Sequence of chain 2.A:
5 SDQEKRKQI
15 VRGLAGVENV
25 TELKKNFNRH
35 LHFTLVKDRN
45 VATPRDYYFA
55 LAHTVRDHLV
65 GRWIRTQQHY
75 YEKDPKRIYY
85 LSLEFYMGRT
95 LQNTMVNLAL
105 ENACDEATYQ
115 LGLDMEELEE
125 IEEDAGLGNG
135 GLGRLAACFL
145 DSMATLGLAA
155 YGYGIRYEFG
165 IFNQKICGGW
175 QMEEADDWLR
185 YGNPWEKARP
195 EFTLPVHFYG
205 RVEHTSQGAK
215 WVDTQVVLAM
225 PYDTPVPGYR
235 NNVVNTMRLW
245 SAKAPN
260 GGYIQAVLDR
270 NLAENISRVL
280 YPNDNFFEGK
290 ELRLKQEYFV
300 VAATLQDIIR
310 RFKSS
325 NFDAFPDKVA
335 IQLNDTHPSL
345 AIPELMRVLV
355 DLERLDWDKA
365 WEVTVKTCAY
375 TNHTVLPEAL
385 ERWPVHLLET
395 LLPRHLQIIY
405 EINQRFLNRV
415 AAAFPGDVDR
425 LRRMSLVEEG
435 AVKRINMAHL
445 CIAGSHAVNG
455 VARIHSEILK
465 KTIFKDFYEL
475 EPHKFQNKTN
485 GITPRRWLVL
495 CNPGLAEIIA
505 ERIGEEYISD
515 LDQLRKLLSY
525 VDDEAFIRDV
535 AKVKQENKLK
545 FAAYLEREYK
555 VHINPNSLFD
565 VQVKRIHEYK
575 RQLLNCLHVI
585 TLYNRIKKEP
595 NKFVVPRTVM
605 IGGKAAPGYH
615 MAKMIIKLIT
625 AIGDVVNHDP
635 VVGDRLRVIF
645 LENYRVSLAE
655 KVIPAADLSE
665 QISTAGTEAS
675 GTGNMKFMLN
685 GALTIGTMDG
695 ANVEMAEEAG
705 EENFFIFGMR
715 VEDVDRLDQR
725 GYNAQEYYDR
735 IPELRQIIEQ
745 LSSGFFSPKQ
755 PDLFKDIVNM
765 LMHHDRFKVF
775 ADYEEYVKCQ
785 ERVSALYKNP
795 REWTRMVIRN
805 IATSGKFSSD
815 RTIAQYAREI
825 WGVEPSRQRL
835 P

A protein and the small-molecule ligand that binds it are described below.
Small molecule (SMILES): CC[n+]1c(C)c(C(=O)OC(C)C)c(-c2ccccc2Cl)c(C(=O)O)c1C(=O)O

Sequence of chain 1.A:
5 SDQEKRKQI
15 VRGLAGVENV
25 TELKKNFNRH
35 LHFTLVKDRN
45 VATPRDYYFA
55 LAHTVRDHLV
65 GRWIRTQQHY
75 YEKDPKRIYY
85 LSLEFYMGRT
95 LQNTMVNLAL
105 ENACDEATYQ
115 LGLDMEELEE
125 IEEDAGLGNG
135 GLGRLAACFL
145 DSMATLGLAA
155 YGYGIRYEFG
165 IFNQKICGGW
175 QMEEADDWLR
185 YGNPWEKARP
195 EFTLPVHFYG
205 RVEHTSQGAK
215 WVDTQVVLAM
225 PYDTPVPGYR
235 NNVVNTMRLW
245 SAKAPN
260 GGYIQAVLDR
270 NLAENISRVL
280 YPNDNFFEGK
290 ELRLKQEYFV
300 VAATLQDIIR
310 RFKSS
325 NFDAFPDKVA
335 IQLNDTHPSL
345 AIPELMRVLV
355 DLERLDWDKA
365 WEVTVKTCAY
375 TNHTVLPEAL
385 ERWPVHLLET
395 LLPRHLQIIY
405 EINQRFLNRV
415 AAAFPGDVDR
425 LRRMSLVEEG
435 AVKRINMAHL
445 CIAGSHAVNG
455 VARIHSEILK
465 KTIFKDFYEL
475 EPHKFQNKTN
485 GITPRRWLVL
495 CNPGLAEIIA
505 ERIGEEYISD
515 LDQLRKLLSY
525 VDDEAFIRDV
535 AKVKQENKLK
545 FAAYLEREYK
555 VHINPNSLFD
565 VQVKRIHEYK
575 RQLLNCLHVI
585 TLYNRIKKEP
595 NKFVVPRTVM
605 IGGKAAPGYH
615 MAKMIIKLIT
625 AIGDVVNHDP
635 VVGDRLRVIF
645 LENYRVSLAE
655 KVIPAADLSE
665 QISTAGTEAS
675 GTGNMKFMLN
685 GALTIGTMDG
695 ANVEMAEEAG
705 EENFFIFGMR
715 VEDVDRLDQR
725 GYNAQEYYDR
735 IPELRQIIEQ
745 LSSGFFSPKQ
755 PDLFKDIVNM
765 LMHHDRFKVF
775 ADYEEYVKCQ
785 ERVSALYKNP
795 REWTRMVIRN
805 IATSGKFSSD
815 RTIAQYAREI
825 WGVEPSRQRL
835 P

Binding-site contacts:
Ligand atom C18 contacts residue GLN71 of chain 2.A at 3.7 Å.
Ligand atom C5 contacts residue VAL45 of chain 1.A at 3.7 Å (hydrophobic).
Ligand atom C13 contacts residue ARG309 of chain 2.A at 3.7 Å.
Ligand atom O3A contacts residue ARG242 of chain 2.A at 3.8 Å.
Ligand atom C5 contacts residue PHE196 of chain 2.A at 3.7 Å (hydrophobic).
Ligand atom C4 contacts residue PHE196 of chain 2.A at 3.7 Å (hydrophobic).
Ligand atom CL2 contacts residue ASP227 of chain 2.A at 3.8 Å.
Ligand atom C21 contacts residue GLN71 of chain 2.A at 3.9 Å.
Ligand atom O4A contacts residue ARG81 of chain 2.A at 3.9 Å.
Ligand atom C13 contacts residue ARG310 of chain 2.A at 3.4 Å.
Ligand atom C3 contacts residue LYS41 of chain 1.A at 4.0 Å.
Ligand atom C20 contacts residue VAL40 of chain 1.A at 3.3 Å (hydrophobic).
Ligand atom C6 contacts residue VAL45 of chain 1.A at 3.7 Å (hydrophobic).
Ligand atom O3A contacts residue PHE196 of chain 2.A at 3.6 Å.
Ligand atom C20 contacts residue LYS41 of chain 1.A at 4.0 Å.
Ligand atom C14 contacts residue ARG310 of chain 2.A at 3.5 Å.
Ligand atom O3B contacts residue ARG242 of chain 2.A at 3.3 Å (salt-bridge).
Ligand atom CL2 contacts residue ARG242 of chain 2.A at 3.9 Å.
Ligand atom C4 contacts residue GLU195 of chain 2.A at 3.8 Å.
Ligand atom O4A contacts residue ARG310 of chain 2.A at 3.1 Å (salt-bridge).
Ligand atom O4B contacts residue ARG310 of chain 2.A at 3.8 Å.
Ligand atom O8 contacts residue GLN71 of chain 2.A at 3.6 Å.
Ligand atom C16 contacts residue TYR75 of chain 2.A at 3.9 Å (hydrophobic).
Ligand atom C4 contacts residue LYS41 of chain 1.A at 3.6 Å.
Ligand atom C21 contacts residue TRP67 of chain 2.A at 3.8 Å (hydrophobic).
Ligand atom C3 contacts residue PHE196 of chain 2.A at 3.7 Å (hydrophobic).
Ligand atom O4B contacts residue ARG309 of chain 2.A at 3.0 Å (salt-bridge).
Ligand atom C2 contacts residue PHE196 of chain 2.A at 3.9 Å (hydrophobic).
Ligand atom C17 contacts residue TYR75 of chain 2.A at 3.4 Å (hydrophobic).
Ligand atom C15 contacts residue GLN72 of chain 2.A at 3.6 Å.
Ligand atom C15 contacts residue GLN71 of chain 2.A at 3.5 Å.
Ligand atom C15 contacts residue TYR75 of chain 2.A at 4.0 Å (hydrophobic).
Ligand atom C19 contacts residue ILE68 of chain 2.A at 3.9 Å (hydrophobic).
Ligand atom C3 contacts residue GLU195 of chain 2.A at 3.9 Å.
Ligand atom O3B contacts residue ARG310 of chain 2.A at 3.5 Å (salt-bridge).
Ligand atom C13 contacts residue PHE196 of chain 2.A at 3.9 Å (hydrophobic).
Ligand atom O3A contacts residue ARG310 of chain 2.A at 2.7 Å (salt-bridge).
Ligand atom C8 contacts residue GLN71 of chain 2.A at 3.8 Å.
Ligand atom CL2 contacts residue ARG193 of chain 2.A at 2.8 Å.
Ligand atom O3A contacts residue ARG309 of chain 2.A at 2.5 Å (salt-bridge).